Binding-site contacts:
Ligand atom O5 contacts residue PHE1091 of chain 1.C at 3.9 Å.
Ligand atom C7 contacts residue ASN1086 of chain 1.C at 3.5 Å.
Ligand atom C4 contacts residue HIS1089 of chain 1.C at 3.8 Å.
Ligand atom C8 contacts residue ASN1086 of chain 1.C at 3.7 Å.
Ligand atom C7 contacts residue THR1088 of chain 1.C at 4.3 Å.
Ligand atom C8 contacts residue THR1088 of chain 1.C at 3.9 Å.
Ligand atom O6 contacts residue PHE1091 of chain 1.C at 4.2 Å.
Ligand atom C4 contacts residue ASN1086 of chain 1.C at 4.2 Å.
Ligand atom O5 contacts residue HIS1089 of chain 1.C at 3.8 Å.
Ligand atom C2 contacts residue THR1088 of chain 1.C at 4.1 Å.
Ligand atom C1 contacts residue HIS1089 of chain 1.C at 3.9 Å.
Ligand atom N2 contacts residue THR1088 of chain 1.C at 3.6 Å.
Ligand atom O5 contacts residue ASN1086 of chain 1.C at 2.4 Å (h-bond).
Ligand atom O4 contacts residue HIS1089 of chain 1.C at 3.5 Å.
Ligand atom N2 contacts residue ASN1086 of chain 1.C at 2.9 Å (h-bond).
Ligand atom O7 contacts residue ASN1086 of chain 1.C at 3.7 Å.
Ligand atom C2 contacts residue ASN1086 of chain 1.C at 2.4 Å.
Ligand atom C3 contacts residue HIS1089 of chain 1.C at 3.8 Å.
Ligand atom C5 contacts residue PHE1091 of chain 1.C at 4.2 Å (hydrophobic).
Ligand atom C3 contacts residue THR1088 of chain 1.C at 4.1 Å.
Ligand atom C5 contacts residue ASN1086 of chain 1.C at 3.6 Å.
Ligand atom C6 contacts residue HIS1089 of chain 1.C at 3.9 Å.
Ligand atom C3 contacts residue ASN1086 of chain 1.C at 3.8 Å.
Ligand atom C6 contacts residue PHE1091 of chain 1.C at 3.7 Å (hydrophobic).
Ligand atom C1 contacts residue THR1088 of chain 1.C at 3.7 Å.
Ligand atom C1 contacts residue ASN1086 of chain 1.C at 1.4 Å.
Ligand atom C5 contacts residue HIS1089 of chain 1.C at 3.1 Å.

This protein binds this small molecule.
Small molecule (SMILES): CC(=O)N[C@@H]1[C@@H](O)[C@H](O)[C@@H](CO)O[C@H]1O

Sequence of chain 1.C:
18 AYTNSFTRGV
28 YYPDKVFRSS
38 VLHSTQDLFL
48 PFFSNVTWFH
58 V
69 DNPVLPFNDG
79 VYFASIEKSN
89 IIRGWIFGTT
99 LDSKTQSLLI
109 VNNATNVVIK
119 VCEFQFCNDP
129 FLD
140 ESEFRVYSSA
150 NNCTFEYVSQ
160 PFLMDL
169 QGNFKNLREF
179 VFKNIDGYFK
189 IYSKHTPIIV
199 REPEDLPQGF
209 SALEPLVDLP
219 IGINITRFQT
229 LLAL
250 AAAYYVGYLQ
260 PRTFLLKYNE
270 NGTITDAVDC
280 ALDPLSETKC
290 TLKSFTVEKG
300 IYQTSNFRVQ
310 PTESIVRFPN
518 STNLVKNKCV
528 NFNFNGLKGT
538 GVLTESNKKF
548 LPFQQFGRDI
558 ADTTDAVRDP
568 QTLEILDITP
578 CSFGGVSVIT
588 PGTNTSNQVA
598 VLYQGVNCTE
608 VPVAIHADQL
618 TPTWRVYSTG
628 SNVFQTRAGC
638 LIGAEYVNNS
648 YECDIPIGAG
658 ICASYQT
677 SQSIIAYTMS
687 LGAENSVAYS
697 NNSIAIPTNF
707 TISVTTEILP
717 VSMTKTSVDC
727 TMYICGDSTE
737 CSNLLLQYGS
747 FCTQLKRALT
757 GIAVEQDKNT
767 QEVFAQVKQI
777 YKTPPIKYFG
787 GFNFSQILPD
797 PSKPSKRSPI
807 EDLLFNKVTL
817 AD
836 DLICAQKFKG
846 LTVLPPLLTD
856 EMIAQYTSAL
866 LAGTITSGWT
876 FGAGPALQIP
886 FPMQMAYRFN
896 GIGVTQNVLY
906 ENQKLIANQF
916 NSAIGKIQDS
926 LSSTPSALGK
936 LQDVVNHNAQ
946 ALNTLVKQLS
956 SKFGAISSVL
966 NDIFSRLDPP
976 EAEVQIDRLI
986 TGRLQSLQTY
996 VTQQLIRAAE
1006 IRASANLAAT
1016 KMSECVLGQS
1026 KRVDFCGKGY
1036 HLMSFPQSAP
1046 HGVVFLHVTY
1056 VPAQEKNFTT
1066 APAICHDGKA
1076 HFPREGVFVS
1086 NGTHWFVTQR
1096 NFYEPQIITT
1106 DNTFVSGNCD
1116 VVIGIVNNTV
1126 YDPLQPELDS